This protein binds this small molecule.
Small molecule (SMILES): O=C1NC(c2cccc3ccccc23)=N[C@@]12O[C@H](CO)[C@@H](O)[C@H](O)[C@H]2O

Binding-site contacts:
Ligand atom O4' contacts residue SER675 of chain 2.A at 3.6 Å.
Ligand atom C6' contacts residue HIS378 of chain 2.A at 3.3 Å.
Ligand atom C12 contacts residue ASN283 of chain 2.A at 3.3 Å.
Ligand atom O3' contacts residue ALA674 of chain 2.A at 3.4 Å (h-bond).
Ligand atom O6' contacts residue HIS378 of chain 2.A at 2.8 Å (h-bond).
Ligand atom O6' contacts residue VAL456 of chain 2.A at 3.6 Å.
Ligand atom C6' contacts residue ASN485 of chain 2.A at 3.4 Å.
Ligand atom O6' contacts residue ASN485 of chain 2.A at 2.6 Å (h-bond).
Ligand atom O3' contacts residue SER675 of chain 2.A at 3.1 Å (h-bond).
Ligand atom C6 contacts residue ASN285 of chain 2.A at 3.2 Å.
Ligand atom C3' contacts residue GLU673 of chain 2.A at 3.5 Å.
Ligand atom C9 contacts residue ASN285 of chain 2.A at 3.6 Å.
Ligand atom N1 contacts residue ASN285 of chain 2.A at 3.5 Å (h-bond).
Ligand atom O2' contacts residue ASN285 of chain 2.A at 2.8 Å (h-bond).
Ligand atom C11 contacts residue HIS342 of chain 2.A at 3.5 Å.
Ligand atom C7 contacts residue THR379 of chain 2.A at 3.3 Å.
Ligand atom C4 contacts residue LEU137 of chain 2.A at 3.6 Å (hydrophobic).
Ligand atom O2' contacts residue TYR574 of chain 2.A at 3.3 Å (h-bond).
Ligand atom C13 contacts residue GLU89 of chain 2.A at 3.3 Å.
Ligand atom C2' contacts residue HIS378 of chain 2.A at 3.5 Å.
Ligand atom O2' contacts residue GLU673 of chain 2.A at 3.4 Å (salt-bridge).
Ligand atom C10 contacts residue ASN285 of chain 2.A at 3.7 Å.
Ligand atom C12 contacts residue HIS342 of chain 2.A at 3.7 Å.
Ligand atom O3' contacts residue GLU673 of chain 2.A at 2.8 Å (salt-bridge).
Ligand atom O4' contacts residue GLY676 of chain 2.A at 2.9 Å (h-bond).
Ligand atom O5' contacts residue HIS378 of chain 2.A at 3.5 Å.
Ligand atom C12 contacts residue GLU89 of chain 2.A at 3.6 Å.
Ligand atom O4 contacts residue GLY136 of chain 2.A at 3.1 Å.
Ligand atom C6 contacts residue THR379 of chain 2.A at 3.6 Å.
Ligand atom C11 contacts residue ASN283 of chain 2.A at 3.7 Å.
Ligand atom N3 contacts residue ASN285 of chain 2.A at 3.5 Å (h-bond).
Ligand atom C5 contacts residue ASN285 of chain 2.A at 3.3 Å.
Ligand atom O3' contacts residue GLY676 of chain 2.A at 3.2 Å (h-bond).
Ligand atom C2 contacts residue ASN285 of chain 2.A at 3.2 Å.
Ligand atom O4' contacts residue ASN485 of chain 2.A at 3.5 Å (h-bond).
Ligand atom C1' contacts residue HIS378 of chain 2.A at 3.6 Å.
Ligand atom C7 contacts residue ALA384 of chain 2.A at 3.6 Å (hydrophobic).
Ligand atom C6 contacts residue HIS378 of chain 2.A at 3.6 Å.
Ligand atom N1 contacts residue HIS378 of chain 2.A at 2.8 Å (h-bond).
Ligand atom O4 contacts residue LEU137 of chain 2.A at 3.2 Å (h-bond).

Sequence of chain 2.A:
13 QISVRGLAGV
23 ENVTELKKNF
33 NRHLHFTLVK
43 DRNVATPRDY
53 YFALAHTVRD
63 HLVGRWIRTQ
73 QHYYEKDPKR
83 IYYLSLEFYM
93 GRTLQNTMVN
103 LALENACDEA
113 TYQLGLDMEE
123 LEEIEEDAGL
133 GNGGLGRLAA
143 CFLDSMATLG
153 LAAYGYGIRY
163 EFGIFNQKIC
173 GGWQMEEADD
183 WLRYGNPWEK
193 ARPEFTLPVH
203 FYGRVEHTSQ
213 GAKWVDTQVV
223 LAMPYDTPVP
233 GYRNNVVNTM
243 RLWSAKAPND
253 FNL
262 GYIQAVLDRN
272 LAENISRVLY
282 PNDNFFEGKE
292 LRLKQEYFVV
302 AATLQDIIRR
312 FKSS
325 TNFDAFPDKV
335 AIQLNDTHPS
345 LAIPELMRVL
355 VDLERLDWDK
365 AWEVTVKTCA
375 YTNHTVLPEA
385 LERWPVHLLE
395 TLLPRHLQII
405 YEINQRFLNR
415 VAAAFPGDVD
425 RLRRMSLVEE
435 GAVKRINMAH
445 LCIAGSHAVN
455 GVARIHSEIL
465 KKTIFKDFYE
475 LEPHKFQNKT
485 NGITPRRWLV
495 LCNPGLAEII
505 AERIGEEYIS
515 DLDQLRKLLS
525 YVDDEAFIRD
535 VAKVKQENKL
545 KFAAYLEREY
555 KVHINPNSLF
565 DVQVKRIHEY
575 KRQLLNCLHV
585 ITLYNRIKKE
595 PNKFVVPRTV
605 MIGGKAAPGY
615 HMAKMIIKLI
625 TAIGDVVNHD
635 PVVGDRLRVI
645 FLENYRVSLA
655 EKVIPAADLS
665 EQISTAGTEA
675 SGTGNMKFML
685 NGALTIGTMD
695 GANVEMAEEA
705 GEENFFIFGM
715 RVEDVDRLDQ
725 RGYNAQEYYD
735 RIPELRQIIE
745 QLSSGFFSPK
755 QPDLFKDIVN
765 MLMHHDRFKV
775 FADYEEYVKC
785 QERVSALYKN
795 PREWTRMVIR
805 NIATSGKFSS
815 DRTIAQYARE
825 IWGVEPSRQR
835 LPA